Binding-site contacts:
Ligand atom O5 contacts residue TRP22 of chain 1.A at 3.6 Å.
Ligand atom N2 contacts residue ASN19 of chain 1.A at 2.9 Å (h-bond).
Ligand atom C1 contacts residue THR21 of chain 1.A at 4.2 Å.
Ligand atom O6 contacts residue TRP22 of chain 1.A at 3.9 Å.
Ligand atom C5 contacts residue ASN19 of chain 1.A at 3.7 Å.
Ligand atom C1 contacts residue TRP22 of chain 1.A at 3.7 Å (hydrophobic).
Ligand atom C7 contacts residue ASN19 of chain 1.A at 3.5 Å.
Ligand atom O7 contacts residue ASN19 of chain 1.A at 3.7 Å.
Ligand atom C1 contacts residue ASN19 of chain 1.A at 1.4 Å.
Ligand atom O6 contacts residue THR18 of chain 1.A at 3.9 Å.
Ligand atom C2 contacts residue THR21 of chain 1.A at 4.3 Å.
Ligand atom O5 contacts residue ASN19 of chain 1.A at 2.4 Å (h-bond).
Ligand atom O5 contacts residue THR18 of chain 1.A at 3.9 Å.
Ligand atom C8 contacts residue THR21 of chain 1.A at 4.0 Å.
Ligand atom C2 contacts residue ASN19 of chain 1.A at 2.4 Å.
Ligand atom N2 contacts residue THR21 of chain 1.A at 3.4 Å (h-bond).
Ligand atom C6 contacts residue TRP22 of chain 1.A at 4.5 Å (hydrophobic).
Ligand atom C4 contacts residue ASN19 of chain 1.A at 4.2 Å.
Ligand atom C5 contacts residue TRP22 of chain 1.A at 4.0 Å (hydrophobic).
Ligand atom C7 contacts residue THR21 of chain 1.A at 4.1 Å.
Ligand atom C3 contacts residue ASN19 of chain 1.A at 3.7 Å.

Sequence of chain 1.A:
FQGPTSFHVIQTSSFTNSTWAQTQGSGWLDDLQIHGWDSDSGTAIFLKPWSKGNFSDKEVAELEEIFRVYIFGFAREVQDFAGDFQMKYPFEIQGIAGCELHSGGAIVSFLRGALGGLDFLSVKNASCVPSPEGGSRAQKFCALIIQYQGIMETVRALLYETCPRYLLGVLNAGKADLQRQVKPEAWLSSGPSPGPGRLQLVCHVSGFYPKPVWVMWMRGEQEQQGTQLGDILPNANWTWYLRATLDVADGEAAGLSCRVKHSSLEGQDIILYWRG

The protein below binds the small molecule below.
Small molecule (SMILES): CC(=O)N[C@@H]1[C@@H](O)[C@H](O)[C@@H](CO)O[C@H]1O